Sequence of chain 1.A:
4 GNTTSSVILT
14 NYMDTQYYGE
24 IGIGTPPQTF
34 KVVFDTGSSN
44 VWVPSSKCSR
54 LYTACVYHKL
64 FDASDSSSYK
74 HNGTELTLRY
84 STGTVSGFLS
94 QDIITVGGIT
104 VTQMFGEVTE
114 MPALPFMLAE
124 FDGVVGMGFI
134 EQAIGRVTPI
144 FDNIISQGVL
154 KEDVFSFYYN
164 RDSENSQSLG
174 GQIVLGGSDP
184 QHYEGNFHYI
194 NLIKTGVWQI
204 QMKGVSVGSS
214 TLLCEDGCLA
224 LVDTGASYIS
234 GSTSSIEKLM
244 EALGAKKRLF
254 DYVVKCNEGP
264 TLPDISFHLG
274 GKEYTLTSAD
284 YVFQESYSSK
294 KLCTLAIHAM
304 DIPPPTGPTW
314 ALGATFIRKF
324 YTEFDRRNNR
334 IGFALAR

The protein below binds the small molecule below.
Small molecule (SMILES): CC(=O)N[C@H]1[C@H](O[C@H]2[C@H](O)[C@@H](NC(C)=O)CO[C@@H]2CO)O[C@H](CO)[C@@H](O)[C@@H]1O

Binding-site contacts:
Ligand atom C1 contacts residue ASN75 of chain 1.A at 1.5 Å.
Ligand atom O5 contacts residue THR77 of chain 1.A at 4.0 Å.
Ligand atom O7 contacts residue HIS74 of chain 1.A at 3.5 Å (h-bond).
Ligand atom C3 contacts residue ASN75 of chain 1.A at 3.8 Å.
Ligand atom N2 contacts residue ASN75 of chain 1.A at 2.9 Å (h-bond).
Ligand atom C5 contacts residue ASN75 of chain 1.A at 3.6 Å.
Ligand atom C1 contacts residue MET107 of chain 1.A at 4.5 Å (hydrophobic).
Ligand atom C1 contacts residue THR77 of chain 1.A at 4.0 Å.
Ligand atom C7 contacts residue ASN75 of chain 1.A at 3.2 Å.
Ligand atom C7 contacts residue HIS74 of chain 1.A at 3.8 Å.
Ligand atom C2 contacts residue ASN75 of chain 1.A at 2.4 Å.
Ligand atom O7 contacts residue ASN75 of chain 1.A at 2.9 Å (h-bond).
Ligand atom O5 contacts residue ASN75 of chain 1.A at 2.3 Å (h-bond).
Ligand atom C5 contacts residue THR77 of chain 1.A at 3.9 Å.
Ligand atom C4 contacts residue ASN75 of chain 1.A at 4.2 Å.
Ligand atom O7 contacts residue MET107 of chain 1.A at 4.5 Å.
Ligand atom C8 contacts residue HIS74 of chain 1.A at 3.8 Å.
Ligand atom O5 contacts residue MET107 of chain 1.A at 4.4 Å.